Binding-site contacts:
Ligand atom O22 contacts residue NI1 of chain 1.B at 1.8 Å (h-bond).
Ligand atom C2 contacts residue GLU142 of chain 1.A at 3.0 Å.
Ligand atom C6 contacts residue HIS141 of chain 1.A at 3.4 Å.
Ligand atom O21 contacts residue LEU100 of chain 1.A at 3.0 Å (h-bond).
Ligand atom O21 contacts residue GLN51 of chain 1.A at 3.0 Å (h-bond).
Ligand atom C1 contacts residue HIS145 of chain 1.A at 3.7 Å.
Ligand atom C1 contacts residue CSD99 of chain 1.A at 3.9 Å.
Ligand atom C1 contacts residue HIS141 of chain 1.A at 3.1 Å.
Ligand atom O12 contacts residue GLY46 of chain 1.A at 3.6 Å (h-bond).
Ligand atom C19 contacts residue VAL45 of chain 1.A at 3.8 Å (hydrophobic).
Ligand atom O21 contacts residue CSD99 of chain 1.A at 2.9 Å (h-bond).
Ligand atom C1 contacts residue GLN51 of chain 1.A at 3.4 Å.
Ligand atom C10 contacts residue VAL45 of chain 1.A at 3.8 Å (hydrophobic).
Ligand atom O21 contacts residue NI1 of chain 1.B at 2.1 Å (h-bond).
Ligand atom O22 contacts residue GLU142 of chain 1.A at 2.8 Å (salt-bridge).
Ligand atom O21 contacts residue HIS141 of chain 1.A at 3.5 Å (h-bond).
Ligand atom S13 contacts residue CSD99 of chain 1.A at 3.9 Å.
Ligand atom C8 contacts residue PHE134 of chain 1.A at 3.9 Å (hydrophobic).
Ligand atom C3 contacts residue GLY98 of chain 1.A at 3.7 Å.
Ligand atom O22 contacts residue HIS145 of chain 1.A at 2.7 Å (h-bond).
Ligand atom S13 contacts residue GLY98 of chain 1.A at 3.6 Å.
Ligand atom C7 contacts residue ARG137 of chain 1.A at 3.8 Å.
Ligand atom C4 contacts residue HIS141 of chain 1.A at 3.9 Å.
Ligand atom C2 contacts residue NI1 of chain 1.B at 3.5 Å.
Ligand atom C7 contacts residue GLU97 of chain 1.A at 3.9 Å.
Ligand atom C5 contacts residue GLY98 of chain 1.A at 3.8 Å.
Ligand atom C1 contacts residue NI1 of chain 1.B at 2.1 Å.
Ligand atom C10 contacts residue GLY98 of chain 1.A at 3.7 Å.
Ligand atom C3 contacts residue GLU142 of chain 1.A at 3.8 Å.
Ligand atom C5 contacts residue VAL45 of chain 1.A at 3.9 Å (hydrophobic).
Ligand atom C8 contacts residue TRP96 of chain 1.A at 3.9 Å (hydrophobic).
Ligand atom O22 contacts residue GLN51 of chain 1.A at 2.9 Å (h-bond).
Ligand atom C4 contacts residue GLU142 of chain 1.A at 3.3 Å.
Ligand atom C1 contacts residue GLU142 of chain 1.A at 3.2 Å.
Ligand atom O22 contacts residue CSD99 of chain 1.A at 3.9 Å.
Ligand atom O12 contacts residue GLY44 of chain 1.A at 3.3 Å.
Ligand atom C2 contacts residue GLY46 of chain 1.A at 3.0 Å.
Ligand atom O22 contacts residue HIS141 of chain 1.A at 2.9 Å (h-bond).
Ligand atom C8 contacts residue GLU97 of chain 1.A at 3.7 Å.
Ligand atom O12 contacts residue VAL45 of chain 1.A at 2.8 Å (h-bond).

This protein binds this small molecule.
Small molecule (SMILES): O=C(O)C[C@@H](Cc1ccccc1)[C@H](O)SCc1ccccc1

Sequence of chain 1.A:
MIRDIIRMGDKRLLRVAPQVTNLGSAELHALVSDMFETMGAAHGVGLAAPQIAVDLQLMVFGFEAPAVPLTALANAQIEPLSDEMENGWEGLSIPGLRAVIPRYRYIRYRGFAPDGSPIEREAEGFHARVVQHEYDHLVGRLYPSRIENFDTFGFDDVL